A small-molecule ligand and the protein it binds are described below.
Small molecule (SMILES): COc1ccc(N2C(=O)[C@@H](Cc3cccc(OCCc4nc(-c5ccccc5)oc4C)c3)[C@H]2C(=O)O)cc1

Sequence of chain 1.A:
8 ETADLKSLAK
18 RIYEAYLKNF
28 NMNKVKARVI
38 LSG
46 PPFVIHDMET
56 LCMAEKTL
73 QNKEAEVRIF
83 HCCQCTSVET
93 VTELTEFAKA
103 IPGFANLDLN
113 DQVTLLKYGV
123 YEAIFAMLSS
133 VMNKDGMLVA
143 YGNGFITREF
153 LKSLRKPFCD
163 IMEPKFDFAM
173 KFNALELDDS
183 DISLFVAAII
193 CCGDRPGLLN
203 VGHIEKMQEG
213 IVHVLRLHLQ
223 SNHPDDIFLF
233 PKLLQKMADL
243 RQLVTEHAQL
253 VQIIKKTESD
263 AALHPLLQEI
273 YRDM

Binding-site contacts:
Ligand atom C30 contacts residue GLN86 of chain 1.A at 3.6 Å.
Ligand atom O38 contacts residue VAL253 of chain 1.A at 3.8 Å.
Ligand atom C22 contacts residue HIS249 of chain 1.A at 3.8 Å.
Ligand atom O37 contacts residue TYR273 of chain 1.A at 3.8 Å.
Ligand atom O38 contacts residue HIS249 of chain 1.A at 2.8 Å (h-bond).
Ligand atom O37 contacts residue SER89 of chain 1.A at 2.9 Å (h-bond).
Ligand atom C18 contacts residue SER89 of chain 1.A at 3.7 Å.
Ligand atom C5 contacts residue CYS85 of chain 1.A at 3.8 Å (hydrophobic).
Ligand atom N4 contacts residue VAL141 of chain 1.A at 3.0 Å.
Ligand atom O37 contacts residue TYR123 of chain 1.A at 2.3 Å (h-bond).
Ligand atom C36 contacts residue TYR123 of chain 1.A at 3.3 Å (hydrophobic).
Ligand atom C1 contacts residue CYS85 of chain 1.A at 3.5 Å (hydrophobic).
Ligand atom C8 contacts residue CYS84 of chain 1.A at 3.7 Å (hydrophobic).
Ligand atom C19 contacts residue SER89 of chain 1.A at 3.4 Å.
Ligand atom C3 contacts residue CYS85 of chain 1.A at 3.7 Å (hydrophobic).
Ligand atom O37 contacts residue LEU269 of chain 1.A at 3.5 Å.
Ligand atom C36 contacts residue TYR273 of chain 1.A at 3.5 Å (hydrophobic).
Ligand atom O27 contacts residue PHE82 of chain 1.A at 3.2 Å.
Ligand atom C35 contacts residue ALA263 of chain 1.A at 3.7 Å (hydrophobic).
Ligand atom C23 contacts residue CYS85 of chain 1.A at 3.7 Å (hydrophobic).
Ligand atom C30 contacts residue LEU265 of chain 1.A at 3.5 Å (hydrophobic).
Ligand atom C18 contacts residue ILE126 of chain 1.A at 3.7 Å (hydrophobic).
Ligand atom C7 contacts residue VAL141 of chain 1.A at 3.9 Å (hydrophobic).
Ligand atom C3 contacts residue VAL141 of chain 1.A at 3.4 Å (hydrophobic).
Ligand atom O27 contacts residue HIS249 of chain 1.A at 3.5 Å.
Ligand atom O27 contacts residue ILE163 of chain 1.A at 3.1 Å.
Ligand atom C8 contacts residue VAL141 of chain 1.A at 3.7 Å (hydrophobic).
Ligand atom O38 contacts residue TYR273 of chain 1.A at 2.5 Å (h-bond).
Ligand atom C13 contacts residue MET139 of chain 1.A at 3.4 Å (hydrophobic).
Ligand atom C26 contacts residue HIS249 of chain 1.A at 3.8 Å.
Ligand atom C9 contacts residue CYS84 of chain 1.A at 3.6 Å (hydrophobic).
Ligand atom C36 contacts residue HIS249 of chain 1.A at 3.8 Å.
Ligand atom C5 contacts residue VAL141 of chain 1.A at 3.4 Å (hydrophobic).
Ligand atom C17 contacts residue LEU130 of chain 1.A at 3.8 Å (hydrophobic).
Ligand atom C29 contacts residue GLN86 of chain 1.A at 3.6 Å.
Ligand atom O6 contacts residue CYS85 of chain 1.A at 3.3 Å (h-bond).
Ligand atom O38 contacts residue TYR123 of chain 1.A at 3.5 Å (h-bond).
Ligand atom O34 contacts residue ILE256 of chain 1.A at 3.5 Å.
Ligand atom O15 contacts residue CYS85 of chain 1.A at 3.8 Å.
Ligand atom C2 contacts residue CYS85 of chain 1.A at 3.2 Å (hydrophobic).